Sequence of chain 1.B:
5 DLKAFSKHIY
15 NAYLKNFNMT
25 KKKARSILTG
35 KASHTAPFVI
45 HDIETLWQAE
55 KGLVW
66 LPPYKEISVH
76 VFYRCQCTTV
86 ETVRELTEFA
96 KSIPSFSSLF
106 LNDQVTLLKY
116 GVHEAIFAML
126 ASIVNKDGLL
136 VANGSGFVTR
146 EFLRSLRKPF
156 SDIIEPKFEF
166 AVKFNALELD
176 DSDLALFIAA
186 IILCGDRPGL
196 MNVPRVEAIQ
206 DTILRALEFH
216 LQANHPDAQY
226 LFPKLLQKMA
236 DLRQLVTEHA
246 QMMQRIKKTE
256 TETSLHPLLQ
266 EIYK

Binding-site contacts:
Ligand atom C2 contacts residue LYS114 of chain 1.B at 3.8 Å.
Ligand atom C3 contacts residue GLU266 of chain 1.B at 4.4 Å.
Ligand atom O1 contacts residue GLU266 of chain 1.B at 3.4 Å.
Ligand atom C13 contacts residue LEU263 of chain 1.B at 3.9 Å (hydrophobic).
Ligand atom C9 contacts residue LEU263 of chain 1.B at 4.4 Å (hydrophobic).
Ligand atom C13 contacts residue THR92 of chain 1.B at 4.0 Å.
Ligand atom C2 contacts residue GLU266 of chain 1.B at 3.6 Å.
Ligand atom C8 contacts residue LYS114 of chain 1.B at 4.4 Å.
Ligand atom C12 contacts residue THR92 of chain 1.B at 3.7 Å.
Ligand atom C3 contacts residue LYS114 of chain 1.B at 4.1 Å.
Ligand atom C10 contacts residue LEU263 of chain 1.B at 3.9 Å (hydrophobic).
Ligand atom C2 contacts residue LYS269 of chain 1.B at 4.2 Å.
Ligand atom C9 contacts residue ILE267 of chain 1.B at 3.6 Å (hydrophobic).
Ligand atom C8 contacts residue ILE267 of chain 1.B at 3.6 Å (hydrophobic).
Ligand atom C8 contacts residue GLU266 of chain 1.B at 3.9 Å.
Ligand atom O3 contacts residue LYS114 of chain 1.B at 4.4 Å.
Ligand atom C7 contacts residue LYS114 of chain 1.B at 4.0 Å.
Ligand atom O2 contacts residue LYS114 of chain 1.B at 2.6 Å (salt-bridge).
Ligand atom C11 contacts residue LEU113 of chain 1.B at 3.9 Å (hydrophobic).
Ligand atom O1 contacts residue LYS114 of chain 1.B at 4.2 Å.
Ligand atom O2 contacts residue LYS269 of chain 1.B at 3.9 Å.
Ligand atom C11 contacts residue VAL88 of chain 1.B at 4.2 Å (hydrophobic).
Ligand atom C1 contacts residue GLU266 of chain 1.B at 4.1 Å.
Ligand atom O3 contacts residue GLU266 of chain 1.B at 4.4 Å.
Ligand atom O6 contacts residue VAL110 of chain 1.B at 4.1 Å.
Ligand atom C7 contacts residue VAL110 of chain 1.B at 3.8 Å (hydrophobic).
Ligand atom C7 contacts residue GLU266 of chain 1.B at 4.3 Å.
Ligand atom O5 contacts residue VAL110 of chain 1.B at 4.0 Å.
Ligand atom C3 contacts residue LYS269 of chain 1.B at 4.4 Å.
Ligand atom C13 contacts residue VAL88 of chain 1.B at 4.4 Å (hydrophobic).
Ligand atom O3 contacts residue LYS269 of chain 1.B at 3.3 Å.
Ligand atom C5 contacts residue VAL110 of chain 1.B at 4.5 Å (hydrophobic).
Ligand atom C12 contacts residue LEU113 of chain 1.B at 3.9 Å (hydrophobic).
Ligand atom O2 contacts residue GLU266 of chain 1.B at 2.7 Å (salt-bridge).
Ligand atom C8 contacts residue LEU263 of chain 1.B at 4.3 Å (hydrophobic).
Ligand atom C1 contacts residue VAL110 of chain 1.B at 4.4 Å (hydrophobic).
Ligand atom C9 contacts residue LYS114 of chain 1.B at 3.9 Å.
Ligand atom C10 contacts residue VAL110 of chain 1.B at 4.4 Å (hydrophobic).
Ligand atom O1 contacts residue ILE267 of chain 1.B at 4.4 Å.
Ligand atom C1 contacts residue LYS114 of chain 1.B at 4.1 Å.

The protein below binds the small molecule below.
Small molecule (SMILES): CCCCCCCO[C@@H]1O[C@H](CO)[C@@H](O)[C@H](O)[C@H]1O